The protein below binds the small molecule below.
Small molecule (SMILES): CC(=O)N[C@H]1[C@H](O[C@H]2[C@H](O)[C@@H](NC(C)=O)CO[C@@H]2CO)O[C@H](CO)[C@@H](O)[C@@H]1O

Sequence of chain 1.A:
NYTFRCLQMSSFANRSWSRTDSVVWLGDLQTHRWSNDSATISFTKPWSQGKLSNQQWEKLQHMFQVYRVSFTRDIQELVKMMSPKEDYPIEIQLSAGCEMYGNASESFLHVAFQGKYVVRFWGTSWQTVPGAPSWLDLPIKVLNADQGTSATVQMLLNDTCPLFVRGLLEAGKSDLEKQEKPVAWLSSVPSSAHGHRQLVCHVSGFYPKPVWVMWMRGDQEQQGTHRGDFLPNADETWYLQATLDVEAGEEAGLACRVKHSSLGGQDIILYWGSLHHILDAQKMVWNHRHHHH

Binding-site contacts:
Ligand atom C4 contacts residue GLY130 of chain 1.A at 4.4 Å.
Ligand atom O7 contacts residue GLY130 of chain 1.A at 3.4 Å.
Ligand atom C3 contacts residue GLN161 of chain 1.A at 3.5 Å.
Ligand atom O3 contacts residue GLN161 of chain 1.A at 3.8 Å.
Ligand atom C5 contacts residue ASN165 of chain 1.A at 3.6 Å.
Ligand atom C3 contacts residue ASN165 of chain 1.A at 3.8 Å.
Ligand atom O6 contacts residue ASN165 of chain 1.A at 4.1 Å.
Ligand atom C1 contacts residue GLY130 of chain 1.A at 4.3 Å.
Ligand atom N2 contacts residue ASN165 of chain 1.A at 2.9 Å (h-bond).
Ligand atom O7 contacts residue ASN165 of chain 1.A at 3.0 Å (h-bond).
Ligand atom C4 contacts residue ASN165 of chain 1.A at 4.3 Å.
Ligand atom O5 contacts residue ASN165 of chain 1.A at 2.4 Å (h-bond).
Ligand atom C2 contacts residue GLN161 of chain 1.A at 3.6 Å.
Ligand atom O4 contacts residue THR131 of chain 1.A at 4.2 Å.
Ligand atom O7 contacts residue TRP129 of chain 1.A at 3.8 Å.
Ligand atom C7 contacts residue GLY130 of chain 1.A at 3.9 Å.
Ligand atom C3 contacts residue GLY130 of chain 1.A at 4.2 Å.
Ligand atom C2 contacts residue ASN165 of chain 1.A at 2.5 Å.
Ligand atom N2 contacts residue GLY130 of chain 1.A at 4.4 Å.
Ligand atom C8 contacts residue GLN161 of chain 1.A at 3.4 Å.
Ligand atom O5 contacts residue THR131 of chain 1.A at 4.0 Å.
Ligand atom O3 contacts residue THR131 of chain 1.A at 4.0 Å.
Ligand atom C1 contacts residue ASN165 of chain 1.A at 1.4 Å.
Ligand atom C1 contacts residue GLN161 of chain 1.A at 4.3 Å.
Ligand atom O4 contacts residue GLY130 of chain 1.A at 3.7 Å.
Ligand atom C8 contacts residue TRP129 of chain 1.A at 4.3 Å (hydrophobic).
Ligand atom C8 contacts residue ASN165 of chain 1.A at 4.3 Å.
Ligand atom C5 contacts residue GLY130 of chain 1.A at 4.3 Å.
Ligand atom C7 contacts residue ASN165 of chain 1.A at 3.1 Å.
Ligand atom N2 contacts residue GLN161 of chain 1.A at 2.7 Å (h-bond).
Ligand atom C3 contacts residue THR131 of chain 1.A at 4.1 Å.
Ligand atom O6 contacts residue THR131 of chain 1.A at 3.8 Å.
Ligand atom C7 contacts residue GLN161 of chain 1.A at 3.5 Å.